Sequence of chain 1.A:
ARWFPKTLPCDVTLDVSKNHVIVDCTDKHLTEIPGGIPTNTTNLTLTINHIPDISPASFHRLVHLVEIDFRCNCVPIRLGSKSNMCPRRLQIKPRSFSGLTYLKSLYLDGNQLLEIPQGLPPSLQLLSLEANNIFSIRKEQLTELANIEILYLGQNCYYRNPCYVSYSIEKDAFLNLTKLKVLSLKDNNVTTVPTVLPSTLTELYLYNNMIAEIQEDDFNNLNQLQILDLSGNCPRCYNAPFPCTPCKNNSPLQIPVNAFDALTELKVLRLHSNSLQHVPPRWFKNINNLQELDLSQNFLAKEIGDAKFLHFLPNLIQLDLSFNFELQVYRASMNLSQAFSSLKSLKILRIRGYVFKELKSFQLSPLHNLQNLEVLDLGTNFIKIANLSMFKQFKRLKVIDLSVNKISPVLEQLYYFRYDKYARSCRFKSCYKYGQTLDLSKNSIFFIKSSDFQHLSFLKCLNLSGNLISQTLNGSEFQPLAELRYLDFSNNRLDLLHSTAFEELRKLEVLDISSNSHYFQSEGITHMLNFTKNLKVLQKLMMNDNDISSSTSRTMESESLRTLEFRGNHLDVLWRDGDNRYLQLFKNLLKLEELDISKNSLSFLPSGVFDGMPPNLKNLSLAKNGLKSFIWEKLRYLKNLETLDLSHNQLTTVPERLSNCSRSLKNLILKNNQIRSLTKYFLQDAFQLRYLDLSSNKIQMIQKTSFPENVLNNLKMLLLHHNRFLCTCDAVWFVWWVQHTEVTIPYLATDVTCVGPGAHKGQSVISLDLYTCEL

A small-molecule ligand and the protein it binds are described below.
Small molecule (SMILES): CC(=O)N[C@@H]1[C@@H](O)[C@H](O)[C@@H](CO)O[C@H]1O

Binding-site contacts:
Ligand atom C5 contacts residue HIS493 of chain 1.A at 4.4 Å.
Ligand atom N2 contacts residue ASN391 of chain 1.A at 3.0 Å (h-bond).
Ligand atom C7 contacts residue ASN391 of chain 1.A at 3.5 Å.
Ligand atom C4 contacts residue ASN391 of chain 1.A at 4.2 Å.
Ligand atom C6 contacts residue HIS493 of chain 1.A at 3.7 Å.
Ligand atom C6 contacts residue LYS396 of chain 1.A at 3.2 Å.
Ligand atom C2 contacts residue ASN391 of chain 1.A at 2.5 Å.
Ligand atom O6 contacts residue LYS396 of chain 1.A at 3.0 Å (salt-bridge).
Ligand atom C5 contacts residue ASN391 of chain 1.A at 3.6 Å.
Ligand atom O7 contacts residue ASN391 of chain 1.A at 3.5 Å (h-bond).
Ligand atom O5 contacts residue ASN391 of chain 1.A at 2.3 Å (h-bond).
Ligand atom C5 contacts residue SER393 of chain 1.A at 3.7 Å.
Ligand atom C3 contacts residue ASN391 of chain 1.A at 3.9 Å.
Ligand atom O4 contacts residue HIS493 of chain 1.A at 4.1 Å.
Ligand atom O5 contacts residue SER393 of chain 1.A at 3.8 Å.
Ligand atom C1 contacts residue ASN391 of chain 1.A at 1.4 Å.
Ligand atom C6 contacts residue SER393 of chain 1.A at 3.7 Å.
Ligand atom C1 contacts residue SER393 of chain 1.A at 4.1 Å.